Sequence of chain 2.A:
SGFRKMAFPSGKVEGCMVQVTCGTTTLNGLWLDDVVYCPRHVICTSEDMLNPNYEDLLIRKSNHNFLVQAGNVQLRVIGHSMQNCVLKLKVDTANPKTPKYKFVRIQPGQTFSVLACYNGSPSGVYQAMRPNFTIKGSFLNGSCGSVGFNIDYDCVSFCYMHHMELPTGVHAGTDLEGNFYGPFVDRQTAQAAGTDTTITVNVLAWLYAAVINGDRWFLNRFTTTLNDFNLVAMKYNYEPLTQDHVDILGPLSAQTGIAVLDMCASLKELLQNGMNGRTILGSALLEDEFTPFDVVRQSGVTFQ

A protein and the small-molecule ligand that binds it are described below.
Small molecule (SMILES): C=C(C)C[C@H](NC(=O)[C@@H](NC(=O)OCc1ccccc1)C(C)C)C(=O)N[C@H](CO)C[C@@H]1CCNC1=O

Sequence of chain 1.A:
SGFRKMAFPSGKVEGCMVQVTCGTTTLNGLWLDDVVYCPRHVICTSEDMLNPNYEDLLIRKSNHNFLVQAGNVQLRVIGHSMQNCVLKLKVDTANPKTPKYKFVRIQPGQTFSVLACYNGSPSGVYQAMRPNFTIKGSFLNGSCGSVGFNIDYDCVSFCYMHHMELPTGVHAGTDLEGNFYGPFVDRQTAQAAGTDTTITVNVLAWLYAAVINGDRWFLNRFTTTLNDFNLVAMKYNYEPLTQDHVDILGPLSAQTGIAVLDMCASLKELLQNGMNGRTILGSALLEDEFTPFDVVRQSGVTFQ

Binding-site contacts:
Ligand atom O8 contacts residue MET165 of chain 2.A at 3.4 Å.
Ligand atom C12 contacts residue GLN189 of chain 2.A at 3.4 Å.
Ligand atom C37 contacts residue HIS41 of chain 2.A at 3.2 Å.
Ligand atom C11 contacts residue GLN189 of chain 2.A at 3.4 Å.
Ligand atom O33 contacts residue MET165 of chain 2.A at 3.3 Å.
Ligand atom C14 contacts residue GLN189 of chain 2.A at 3.6 Å.
Ligand atom O9 contacts residue CYS145 of chain 2.A at 2.8 Å (h-bond).
Ligand atom N23 contacts residue GLU166 of chain 2.A at 3.2 Å (salt-bridge).
Ligand atom N13 contacts residue GLN189 of chain 2.A at 2.6 Å (h-bond).
Ligand atom C2 contacts residue PRO168 of chain 2.A at 3.6 Å (hydrophobic).
Ligand atom C7 contacts residue THR190 of chain 2.A at 3.1 Å.
Ligand atom C9 contacts residue GLU166 of chain 2.A at 3.7 Å.
Ligand atom O29 contacts residue GLN189 of chain 2.A at 3.1 Å.
Ligand atom C3 contacts residue PRO168 of chain 2.A at 3.6 Å (hydrophobic).
Ligand atom C36 contacts residue GLN189 of chain 2.A at 3.4 Å.
Ligand atom C19 contacts residue CYS145 of chain 2.A at 3.1 Å (hydrophobic).
Ligand atom O33 contacts residue GLU166 of chain 2.A at 2.9 Å (salt-bridge).
Ligand atom O26 contacts residue HIS172 of chain 2.A at 3.7 Å.
Ligand atom C5 contacts residue GLN189 of chain 2.A at 3.6 Å.
Ligand atom O26 contacts residue GLU166 of chain 2.A at 3.5 Å.
Ligand atom N16 contacts residue CYS145 of chain 2.A at 3.0 Å (h-bond).
Ligand atom C21 contacts residue ASN142 of chain 2.A at 3.5 Å.
Ligand atom N16 contacts residue HIS164 of chain 2.A at 3.0 Å (h-bond).
Ligand atom O8 contacts residue GLU166 of chain 2.A at 3.6 Å (salt-bridge).
Ligand atom C17 contacts residue CYS145 of chain 2.A at 2.7 Å (hydrophobic).
Ligand atom C5 contacts residue THR190 of chain 2.A at 3.3 Å.
Ligand atom C3 contacts residue GLN192 of chain 2.A at 3.6 Å.
Ligand atom O26 contacts residue HIS163 of chain 2.A at 2.6 Å (h-bond).
Ligand atom C14 contacts residue HIS164 of chain 2.A at 3.6 Å.
Ligand atom C24 contacts residue GLU166 of chain 2.A at 3.6 Å.
Ligand atom O9 contacts residue GLY143 of chain 2.A at 3.1 Å (h-bond).
Ligand atom C34 contacts residue GLN189 of chain 2.A at 3.5 Å.
Ligand atom C8 contacts residue CYS145 of chain 2.A at 1.8 Å (hydrophobic).
Ligand atom N10 contacts residue GLU166 of chain 2.A at 2.9 Å (salt-bridge).
Ligand atom C24 contacts residue HIS163 of chain 2.A at 3.8 Å.
Ligand atom C11 contacts residue GLU166 of chain 2.A at 3.8 Å.
Ligand atom N23 contacts residue PHE140 of chain 2.A at 3.5 Å (h-bond).
Ligand atom O9 contacts residue SER144 of chain 2.A at 3.4 Å (h-bond).
Ligand atom C4 contacts residue THR190 of chain 2.A at 3.1 Å.
Ligand atom O26 contacts residue PHE140 of chain 2.A at 3.6 Å.